Binding-site contacts:
Ligand atom O24 contacts residue PHE294 of chain 1.D at 2.5 Å (h-bond).
Ligand atom C27 contacts residue VAL333 of chain 1.D at 4.0 Å (hydrophobic).
Ligand atom C1 contacts residue ARG306 of chain 1.D at 4.1 Å.
Ligand atom O91 contacts residue GLN291 of chain 1.D at 4.0 Å.
Ligand atom C22 contacts residue ARG306 of chain 1.D at 3.8 Å.
Ligand atom O1 contacts residue ARG306 of chain 1.D at 3.9 Å.
Ligand atom C24 contacts residue PHE294 of chain 1.D at 3.1 Å (hydrophobic).
Ligand atom C25 contacts residue TYR340 of chain 1.D at 3.5 Å (hydrophobic).
Ligand atom O1 contacts residue ASP295 of chain 1.D at 3.7 Å.
Ligand atom C20 contacts residue VAL333 of chain 1.D at 3.6 Å (hydrophobic).
Ligand atom O2 contacts residue SER296 of chain 1.D at 2.5 Å (h-bond).
Ligand atom C16 contacts residue ARG306 of chain 1.D at 3.3 Å.
Ligand atom C25 contacts residue ARG306 of chain 1.D at 3.8 Å.
Ligand atom C24 contacts residue PRO305 of chain 1.D at 3.7 Å (hydrophobic).
Ligand atom C14 contacts residue ASN337 of chain 1.D at 3.5 Å.
Ligand atom C24 contacts residue TYR310 of chain 1.D at 3.6 Å (hydrophobic).
Ligand atom C19 contacts residue GLN291 of chain 1.D at 3.4 Å.
Ligand atom C2 contacts residue ARG306 of chain 1.D at 4.1 Å.
Ligand atom C27 contacts residue ASN337 of chain 1.D at 3.7 Å.
Ligand atom O24 contacts residue PRO305 of chain 1.D at 3.7 Å.
Ligand atom O3 contacts residue ARG306 of chain 1.D at 2.8 Å (salt-bridge).
Ligand atom O24 contacts residue MET299 of chain 1.D at 3.8 Å.
Ligand atom C22 contacts residue TYR340 of chain 1.D at 4.0 Å (hydrophobic).
Ligand atom O1 contacts residue PHE294 of chain 1.D at 3.5 Å (h-bond).
Ligand atom C23 contacts residue PHE294 of chain 1.D at 3.3 Å (hydrophobic).
Ligand atom C3 contacts residue ARG306 of chain 1.D at 3.8 Å.
Ligand atom C2 contacts residue SER296 of chain 1.D at 3.7 Å.
Ligand atom C1 contacts residue SER296 of chain 1.D at 3.8 Å.
Ligand atom C2 contacts residue ASP295 of chain 1.D at 3.1 Å.
Ligand atom C1 contacts residue ASP295 of chain 1.D at 3.8 Å.
Ligand atom O2 contacts residue ARG306 of chain 1.D at 3.3 Å (salt-bridge).
Ligand atom C4 contacts residue ARG306 of chain 1.D at 4.0 Å.
Ligand atom O1 contacts residue SER296 of chain 1.D at 2.9 Å (h-bond).
Ligand atom C26 contacts residue PHE294 of chain 1.D at 4.0 Å (hydrophobic).
Ligand atom C26 contacts residue TYR310 of chain 1.D at 3.9 Å (hydrophobic).
Ligand atom C20 contacts residue PHE294 of chain 1.D at 3.8 Å (hydrophobic).
Ligand atom C21 contacts residue TYR340 of chain 1.D at 4.2 Å (hydrophobic).
Ligand atom C21 contacts residue ARG306 of chain 1.D at 4.0 Å.
Ligand atom O24 contacts residue TYR310 of chain 1.D at 2.6 Å (h-bond).
Ligand atom O2 contacts residue ASP295 of chain 1.D at 2.5 Å (salt-bridge).

The small molecule below binds the protein below.
Small molecule (SMILES): CC[C@H](/C=C(/C)[C@@H]1C[C@@H](OC)C[C@H](O)C(C)(C)[C@@]2(O)O[C@@H](C[C@@H](OC)[C@H](O)C(=O)O1)C[C@@H](OC)[C@H]2O)CO

Sequence of chain 1.D:
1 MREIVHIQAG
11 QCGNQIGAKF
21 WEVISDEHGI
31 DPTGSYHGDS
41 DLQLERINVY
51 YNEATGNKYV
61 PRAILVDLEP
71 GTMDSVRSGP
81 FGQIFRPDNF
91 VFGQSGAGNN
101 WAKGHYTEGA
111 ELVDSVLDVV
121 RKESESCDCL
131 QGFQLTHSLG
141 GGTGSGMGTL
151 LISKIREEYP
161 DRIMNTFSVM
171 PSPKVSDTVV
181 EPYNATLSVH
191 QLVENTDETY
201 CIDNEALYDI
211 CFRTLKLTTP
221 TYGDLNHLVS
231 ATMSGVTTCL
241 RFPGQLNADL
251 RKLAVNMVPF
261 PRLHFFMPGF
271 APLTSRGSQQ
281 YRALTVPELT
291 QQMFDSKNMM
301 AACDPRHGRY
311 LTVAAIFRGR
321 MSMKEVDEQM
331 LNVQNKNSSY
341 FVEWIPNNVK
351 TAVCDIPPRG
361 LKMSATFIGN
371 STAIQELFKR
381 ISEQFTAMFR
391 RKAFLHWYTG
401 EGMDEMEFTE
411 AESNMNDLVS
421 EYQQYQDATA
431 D